A protein and the small-molecule ligand that binds it are described below.
Small molecule (SMILES): CC(=O)N[C@@H]1[C@@H](O)[C@H](O)[C@@H](CO)O[C@H]1O

Binding-site contacts:
Ligand atom O6 contacts residue NAG1 of chain 1.CB at 4.2 Å.
Ligand atom O6 contacts residue SER116 of chain 1.H at 4.4 Å.
Ligand atom O3 contacts residue NAG1 of chain 1.CB at 2.5 Å (h-bond).
Ligand atom C6 contacts residue NAG1 of chain 1.CB at 4.0 Å.
Ligand atom C3 contacts residue NAG1 of chain 1.CB at 3.4 Å.
Ligand atom N2 contacts residue ASN114 of chain 1.H at 2.7 Å (h-bond).
Ligand atom O5 contacts residue SER116 of chain 1.H at 4.4 Å.
Ligand atom C4 contacts residue SER116 of chain 1.H at 4.2 Å.
Ligand atom C6 contacts residue LEU262 of chain 1.H at 3.8 Å (hydrophobic).
Ligand atom C5 contacts residue SER116 of chain 1.H at 3.7 Å.
Ligand atom O5 contacts residue ASN114 of chain 1.H at 3.6 Å (h-bond).
Ligand atom C5 contacts residue ASN114 of chain 1.H at 3.9 Å.
Ligand atom C5 contacts residue NAG1 of chain 1.CB at 4.2 Å.
Ligand atom C7 contacts residue ASN114 of chain 1.H at 3.1 Å.
Ligand atom O5 contacts residue TRP258 of chain 1.H at 3.7 Å.
Ligand atom O5 contacts residue LEU262 of chain 1.H at 4.1 Å.
Ligand atom O5 contacts residue ALA117 of chain 1.H at 4.5 Å.
Ligand atom O4 contacts residue NAG1 of chain 1.CB at 2.7 Å (h-bond).
Ligand atom C2 contacts residue TRP258 of chain 1.H at 4.0 Å (hydrophobic).
Ligand atom C1 contacts residue SER116 of chain 1.H at 4.2 Å.
Ligand atom C8 contacts residue ASN114 of chain 1.H at 3.3 Å.
Ligand atom C1 contacts residue ASN114 of chain 1.H at 3.0 Å.
Ligand atom O6 contacts residue LEU262 of chain 1.H at 3.5 Å.
Ligand atom N2 contacts residue TRP258 of chain 1.H at 4.4 Å.
Ligand atom O7 contacts residue ASN114 of chain 1.H at 4.0 Å.
Ligand atom C7 contacts residue TRP258 of chain 1.H at 4.0 Å (hydrophobic).
Ligand atom C2 contacts residue ASN114 of chain 1.H at 3.5 Å.
Ligand atom O7 contacts residue TRP258 of chain 1.H at 3.2 Å.
Ligand atom C1 contacts residue TRP258 of chain 1.H at 3.4 Å (hydrophobic).
Ligand atom O6 contacts residue ALA117 of chain 1.H at 4.2 Å.
Ligand atom C4 contacts residue NAG1 of chain 1.CB at 3.2 Å.
Ligand atom O4 contacts residue SER116 of chain 1.H at 3.7 Å.

Sequence of chain 1.H:
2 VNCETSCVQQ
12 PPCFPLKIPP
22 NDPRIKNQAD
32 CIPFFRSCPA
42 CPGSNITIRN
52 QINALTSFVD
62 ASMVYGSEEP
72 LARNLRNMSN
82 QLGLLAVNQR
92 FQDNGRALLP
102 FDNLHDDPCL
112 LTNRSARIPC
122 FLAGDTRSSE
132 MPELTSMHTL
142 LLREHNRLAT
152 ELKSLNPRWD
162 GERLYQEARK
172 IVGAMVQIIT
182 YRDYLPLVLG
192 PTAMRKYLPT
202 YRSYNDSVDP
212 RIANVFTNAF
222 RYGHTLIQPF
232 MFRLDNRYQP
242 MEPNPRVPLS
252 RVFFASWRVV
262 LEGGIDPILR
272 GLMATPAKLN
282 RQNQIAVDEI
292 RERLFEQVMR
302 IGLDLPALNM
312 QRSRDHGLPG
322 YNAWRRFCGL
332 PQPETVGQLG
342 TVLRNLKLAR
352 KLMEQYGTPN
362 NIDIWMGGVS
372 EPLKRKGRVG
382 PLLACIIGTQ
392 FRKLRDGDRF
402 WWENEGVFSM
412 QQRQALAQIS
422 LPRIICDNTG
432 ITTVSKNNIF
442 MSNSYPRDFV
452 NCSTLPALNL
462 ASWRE